Binding-site contacts:
Ligand atom C4' contacts residue GLY60 of chain 1.A at 3.2 Å.
Ligand atom O2B contacts residue LYS44 of chain 1.A at 2.7 Å (salt-bridge).
Ligand atom O3' contacts residue GLN239 of chain 1.A at 2.8 Å (h-bond).
Ligand atom O1B contacts residue SER45 of chain 1.A at 2.7 Å (h-bond).
Ligand atom O3A contacts residue GLY43 of chain 1.A at 2.9 Å.
Ligand atom O6 contacts residue LYS206 of chain 1.A at 3.0 Å (salt-bridge).
Ligand atom O3G contacts residue GLY62 of chain 1.A at 3.5 Å (h-bond).
Ligand atom C3B contacts residue MG1 of chain 1.D at 3.3 Å.
Ligand atom O2' contacts residue GLN239 of chain 1.A at 3.2 Å (h-bond).
Ligand atom N1 contacts residue ASP208 of chain 1.A at 3.0 Å (salt-bridge).
Ligand atom N9 contacts residue ARG237 of chain 1.A at 3.4 Å (salt-bridge).
Ligand atom C6 contacts residue ASN236 of chain 1.A at 3.3 Å.
Ligand atom N1 contacts residue ASN236 of chain 1.A at 3.3 Å (h-bond).
Ligand atom O1A contacts residue SER46 of chain 1.A at 2.7 Å (h-bond).
Ligand atom N2 contacts residue LEU209 of chain 1.A at 3.4 Å.
Ligand atom O2' contacts residue ILE242 of chain 1.A at 3.3 Å.
Ligand atom O2B contacts residue ALA42 of chain 1.A at 3.4 Å (h-bond).
Ligand atom O1G contacts residue SER41 of chain 1.A at 3.0 Å (h-bond).
Ligand atom O2B contacts residue GLY43 of chain 1.A at 3.1 Å (h-bond).
Ligand atom PB contacts residue LYS44 of chain 1.A at 3.3 Å.
Ligand atom N2 contacts residue ASP211 of chain 1.B at 3.0 Å (salt-bridge).
Ligand atom PB contacts residue MG1 of chain 1.D at 3.1 Å.
Ligand atom O1B contacts residue MG1 of chain 1.D at 2.2 Å.
Ligand atom C4 contacts residue ARG237 of chain 1.A at 3.3 Å.
Ligand atom O2G contacts residue MG1 of chain 1.D at 2.0 Å.
Ligand atom O3A contacts residue LYS44 of chain 1.A at 3.3 Å (salt-bridge).
Ligand atom O2A contacts residue GLY60 of chain 1.A at 3.4 Å (h-bond).
Ligand atom C5' contacts residue GLY60 of chain 1.A at 3.0 Å.
Ligand atom C3' contacts residue GLY60 of chain 1.A at 3.1 Å.
Ligand atom O2G contacts residue THR65 of chain 1.A at 2.8 Å (h-bond).
Ligand atom O3G contacts residue VAL64 of chain 1.A at 2.9 Å (h-bond).
Ligand atom O3' contacts residue GLY60 of chain 1.A at 3.4 Å.
Ligand atom O4' contacts residue LYS206 of chain 1.A at 3.2 Å (salt-bridge).
Ligand atom O6 contacts residue ASN236 of chain 1.A at 2.8 Å (h-bond).
Ligand atom N2 contacts residue ASP208 of chain 1.A at 2.9 Å (salt-bridge).
Ligand atom O2' contacts residue SER238 of chain 1.A at 3.1 Å.
Ligand atom O2' contacts residue ARG237 of chain 1.A at 2.9 Å (salt-bridge).
Ligand atom O1B contacts residue LYS44 of chain 1.A at 3.4 Å (salt-bridge).
Ligand atom O1G contacts residue LYS44 of chain 1.A at 2.6 Å (salt-bridge).
Ligand atom PG contacts residue MG1 of chain 1.D at 3.2 Å.

Sequence of chain 1.B:
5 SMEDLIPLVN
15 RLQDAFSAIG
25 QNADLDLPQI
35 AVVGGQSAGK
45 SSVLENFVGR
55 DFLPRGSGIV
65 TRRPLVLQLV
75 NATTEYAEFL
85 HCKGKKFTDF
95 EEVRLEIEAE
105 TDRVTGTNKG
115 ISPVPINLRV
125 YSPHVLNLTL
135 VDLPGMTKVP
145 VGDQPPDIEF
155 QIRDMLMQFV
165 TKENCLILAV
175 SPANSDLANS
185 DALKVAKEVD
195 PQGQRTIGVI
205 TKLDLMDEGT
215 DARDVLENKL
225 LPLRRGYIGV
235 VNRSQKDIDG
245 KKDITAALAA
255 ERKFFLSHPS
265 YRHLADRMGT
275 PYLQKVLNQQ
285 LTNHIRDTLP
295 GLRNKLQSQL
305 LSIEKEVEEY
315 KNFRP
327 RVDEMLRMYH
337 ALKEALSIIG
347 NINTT

Sequence of chain 1.A:
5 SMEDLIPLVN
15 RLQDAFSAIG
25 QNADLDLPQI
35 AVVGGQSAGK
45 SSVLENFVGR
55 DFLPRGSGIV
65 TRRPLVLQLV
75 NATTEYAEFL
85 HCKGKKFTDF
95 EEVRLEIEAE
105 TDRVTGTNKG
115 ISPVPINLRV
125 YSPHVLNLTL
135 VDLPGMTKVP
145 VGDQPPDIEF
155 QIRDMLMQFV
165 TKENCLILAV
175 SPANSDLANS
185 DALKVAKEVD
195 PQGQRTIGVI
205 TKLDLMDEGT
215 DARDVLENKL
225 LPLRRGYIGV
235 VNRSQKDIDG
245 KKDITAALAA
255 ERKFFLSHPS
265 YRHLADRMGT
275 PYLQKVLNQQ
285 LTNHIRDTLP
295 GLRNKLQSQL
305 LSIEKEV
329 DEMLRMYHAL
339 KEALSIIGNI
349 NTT

This small molecule binds to this protein.
Small molecule (SMILES): Nc1nc2c(ncn2[C@@H]2O[C@H](CO[P](=O)(O)O[P](=O)(O)CP(=O)(O)O)[C@@H](O)[C@H]2O)c(=O)[nH]1